The protein below binds the small molecule below.
Small molecule (SMILES): O=C1c2ccccc2-c2n[nH]c3cccc1c23

Sequence of chain 1.A:
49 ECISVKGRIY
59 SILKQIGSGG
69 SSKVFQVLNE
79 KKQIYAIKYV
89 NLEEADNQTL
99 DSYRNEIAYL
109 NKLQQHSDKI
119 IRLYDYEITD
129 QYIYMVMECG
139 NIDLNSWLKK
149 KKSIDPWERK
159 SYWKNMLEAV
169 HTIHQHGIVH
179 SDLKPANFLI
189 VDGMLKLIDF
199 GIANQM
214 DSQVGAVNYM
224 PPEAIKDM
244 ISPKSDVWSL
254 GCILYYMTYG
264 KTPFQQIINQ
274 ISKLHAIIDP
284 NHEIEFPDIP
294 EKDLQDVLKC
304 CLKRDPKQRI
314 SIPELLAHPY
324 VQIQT

Binding-site contacts:
Ligand atom C14 contacts residue MET135 of chain 1.A at 3.7 Å (hydrophobic).
Ligand atom N23 contacts residue GLU136 of chain 1.A at 3.9 Å.
Ligand atom N23 contacts residue LEU187 of chain 1.A at 3.5 Å.
Ligand atom C20 contacts residue LEU187 of chain 1.A at 4.0 Å (hydrophobic).
Ligand atom C3 contacts residue LEU187 of chain 1.A at 3.2 Å (hydrophobic).
Ligand atom C21 contacts residue ILE64 of chain 1.A at 4.0 Å (hydrophobic).
Ligand atom C11 contacts residue LEU187 of chain 1.A at 3.9 Å (hydrophobic).
Ligand atom C1 contacts residue ILE64 of chain 1.A at 3.3 Å (hydrophobic).
Ligand atom N23 contacts residue CYS137 of chain 1.A at 3.8 Å.
Ligand atom C4 contacts residue LEU187 of chain 1.A at 3.5 Å (hydrophobic).
Ligand atom C4 contacts residue ILE64 of chain 1.A at 3.5 Å (hydrophobic).
Ligand atom C5 contacts residue LEU187 of chain 1.A at 4.0 Å (hydrophobic).
Ligand atom C14 contacts residue 7PE1 of chain 1.C at 3.7 Å.
Ligand atom N24 contacts residue ALA84 of chain 1.A at 3.2 Å.
Ligand atom C5 contacts residue ILE64 of chain 1.A at 3.2 Å (hydrophobic).
Ligand atom C13 contacts residue GLU136 of chain 1.A at 3.9 Å.
Ligand atom N24 contacts residue CYS137 of chain 1.A at 3.6 Å.
Ligand atom N24 contacts residue LEU187 of chain 1.A at 3.6 Å.
Ligand atom C2 contacts residue ILE64 of chain 1.A at 3.5 Å (hydrophobic).
Ligand atom C12 contacts residue ALA84 of chain 1.A at 3.6 Å (hydrophobic).
Ligand atom N24 contacts residue GLU136 of chain 1.A at 2.8 Å (salt-bridge).
Ligand atom C12 contacts residue GLU136 of chain 1.A at 3.6 Å.
Ligand atom C6 contacts residue ILE64 of chain 1.A at 3.1 Å (hydrophobic).
Ligand atom C16 contacts residue VAL72 of chain 1.A at 4.0 Å (hydrophobic).
Ligand atom C3 contacts residue ILE64 of chain 1.A at 3.6 Å (hydrophobic).
Ligand atom C13 contacts residue MET135 of chain 1.A at 3.6 Å (hydrophobic).
Ligand atom C2 contacts residue LEU187 of chain 1.A at 3.6 Å (hydrophobic).
Ligand atom C12 contacts residue LEU187 of chain 1.A at 3.9 Å (hydrophobic).
Ligand atom C21 contacts residue GLY138 of chain 1.A at 4.1 Å.
Ligand atom C1 contacts residue GLY138 of chain 1.A at 4.0 Å.
Ligand atom C14 contacts residue ILE119 of chain 1.A at 4.0 Å (hydrophobic).
Ligand atom N23 contacts residue ALA84 of chain 1.A at 4.0 Å.
Ligand atom C21 contacts residue LEU187 of chain 1.A at 3.5 Å (hydrophobic).
Ligand atom C2 contacts residue GLY138 of chain 1.A at 3.4 Å.
Ligand atom C13 contacts residue ILE119 of chain 1.A at 3.4 Å (hydrophobic).
Ligand atom C15 contacts residue 7PE1 of chain 1.C at 3.9 Å.
Ligand atom C12 contacts residue ILE119 of chain 1.A at 3.8 Å (hydrophobic).
Ligand atom N23 contacts residue GLY138 of chain 1.A at 2.9 Å (h-bond).
Ligand atom N24 contacts residue GLY138 of chain 1.A at 3.5 Å (h-bond).
Ligand atom C13 contacts residue ALA84 of chain 1.A at 3.9 Å (hydrophobic).